Sequence of chain 37.C:
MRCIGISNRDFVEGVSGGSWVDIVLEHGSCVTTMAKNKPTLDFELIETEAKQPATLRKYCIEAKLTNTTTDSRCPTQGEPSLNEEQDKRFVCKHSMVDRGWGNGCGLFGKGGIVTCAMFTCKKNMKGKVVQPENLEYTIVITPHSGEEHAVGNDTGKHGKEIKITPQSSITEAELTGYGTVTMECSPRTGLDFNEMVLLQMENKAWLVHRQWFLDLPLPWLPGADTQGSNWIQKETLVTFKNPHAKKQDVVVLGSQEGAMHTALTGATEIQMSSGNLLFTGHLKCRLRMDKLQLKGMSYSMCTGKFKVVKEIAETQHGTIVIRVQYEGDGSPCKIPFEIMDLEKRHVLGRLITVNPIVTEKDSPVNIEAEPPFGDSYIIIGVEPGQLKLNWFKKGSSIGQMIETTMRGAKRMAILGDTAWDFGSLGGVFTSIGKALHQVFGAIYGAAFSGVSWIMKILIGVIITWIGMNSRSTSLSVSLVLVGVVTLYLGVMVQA

Binding-site contacts:
Ligand atom O6 contacts residue ASN67 of chain 37.C at 4.0 Å.
Ligand atom O6 contacts residue GLN65 of chain 37.I at 2.5 Å (h-bond).
Ligand atom C4 contacts residue ASP66 of chain 37.I at 4.0 Å.
Ligand atom O4 contacts residue ASP66 of chain 37.I at 2.7 Å (salt-bridge).
Ligand atom C5 contacts residue ASN67 of chain 37.C at 3.7 Å.
Ligand atom C7 contacts residue PHE90 of chain 37.C at 4.4 Å (hydrophobic).
Ligand atom O3 contacts residue GLN65 of chain 37.I at 3.6 Å.
Ligand atom C2 contacts residue GLN65 of chain 37.I at 4.4 Å.
Ligand atom C7 contacts residue ASN67 of chain 37.C at 3.7 Å.
Ligand atom C5 contacts residue GLN65 of chain 37.I at 3.7 Å.
Ligand atom C4 contacts residue ASN67 of chain 37.C at 4.3 Å.
Ligand atom O7 contacts residue ASN67 of chain 37.C at 4.1 Å.
Ligand atom C1 contacts residue ASN67 of chain 37.C at 1.4 Å.
Ligand atom O4 contacts residue GLN65 of chain 37.I at 3.6 Å.
Ligand atom O6 contacts residue TYR60 of chain 37.I at 4.2 Å.
Ligand atom C3 contacts residue GLN65 of chain 37.I at 4.0 Å.
Ligand atom C4 contacts residue GLN65 of chain 37.I at 3.3 Å.
Ligand atom N2 contacts residue ASN67 of chain 37.C at 2.9 Å (h-bond).
Ligand atom C8 contacts residue PHE90 of chain 37.C at 3.7 Å (hydrophobic).
Ligand atom C6 contacts residue GLN65 of chain 37.I at 3.5 Å.
Ligand atom O5 contacts residue ASN67 of chain 37.C at 2.4 Å (h-bond).
Ligand atom C2 contacts residue ASN67 of chain 37.C at 2.4 Å.
Ligand atom O5 contacts residue GLN65 of chain 37.I at 3.7 Å.
Ligand atom C3 contacts residue ASN67 of chain 37.C at 3.8 Å.

Sequence of chain 37.I:
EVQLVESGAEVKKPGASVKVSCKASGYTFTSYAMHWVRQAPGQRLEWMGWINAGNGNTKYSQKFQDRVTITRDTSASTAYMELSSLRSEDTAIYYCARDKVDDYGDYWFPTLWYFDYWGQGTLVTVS

This protein binds this small molecule.
Small molecule (SMILES): CC(=O)N[C@@H]1[C@@H](O)[C@H](O)[C@@H](CO)O[C@H]1O